Sequence of chain 49.A:
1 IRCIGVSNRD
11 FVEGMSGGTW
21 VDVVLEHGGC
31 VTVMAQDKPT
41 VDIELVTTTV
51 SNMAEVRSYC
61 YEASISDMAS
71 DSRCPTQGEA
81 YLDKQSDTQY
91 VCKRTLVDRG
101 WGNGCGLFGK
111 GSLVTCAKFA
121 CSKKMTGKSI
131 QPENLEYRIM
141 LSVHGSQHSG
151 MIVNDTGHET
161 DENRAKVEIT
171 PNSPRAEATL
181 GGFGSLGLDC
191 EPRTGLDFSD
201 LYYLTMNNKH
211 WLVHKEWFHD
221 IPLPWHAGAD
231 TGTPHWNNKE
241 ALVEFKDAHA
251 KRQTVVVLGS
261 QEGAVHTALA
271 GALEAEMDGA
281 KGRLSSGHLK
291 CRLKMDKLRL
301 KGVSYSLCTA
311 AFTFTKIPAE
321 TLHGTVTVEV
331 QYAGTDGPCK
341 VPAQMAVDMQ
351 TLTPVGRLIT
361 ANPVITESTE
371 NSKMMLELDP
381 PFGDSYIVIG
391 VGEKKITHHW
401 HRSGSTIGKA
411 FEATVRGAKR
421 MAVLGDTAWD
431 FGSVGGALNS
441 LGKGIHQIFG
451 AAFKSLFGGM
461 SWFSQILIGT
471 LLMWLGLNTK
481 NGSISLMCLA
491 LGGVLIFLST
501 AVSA

Binding-site contacts:
Ligand atom C5 contacts residue THR160 of chain 49.A at 3.7 Å.
Ligand atom C3 contacts residue THR160 of chain 49.A at 3.9 Å.
Ligand atom C6 contacts residue HIS158 of chain 49.A at 4.0 Å.
Ligand atom N2 contacts residue ASN154 of chain 49.A at 3.0 Å (h-bond).
Ligand atom C8 contacts residue VAL153 of chain 49.A at 4.4 Å (hydrophobic).
Ligand atom O6 contacts residue HIS158 of chain 49.A at 3.4 Å (h-bond).
Ligand atom C4 contacts residue ASN154 of chain 49.A at 4.3 Å.
Ligand atom C7 contacts residue ASN154 of chain 49.A at 3.0 Å.
Ligand atom C5 contacts residue ASN154 of chain 49.A at 3.8 Å.
Ligand atom O5 contacts residue HIS158 of chain 49.A at 3.8 Å.
Ligand atom C3 contacts residue ASN154 of chain 49.A at 3.9 Å.
Ligand atom O7 contacts residue THR160 of chain 49.A at 2.5 Å.
Ligand atom C2 contacts residue THR160 of chain 49.A at 2.7 Å.
Ligand atom C2 contacts residue ASN154 of chain 49.A at 2.5 Å.
Ligand atom O7 contacts residue ASN154 of chain 49.A at 2.7 Å (h-bond).
Ligand atom C8 contacts residue ILE152 of chain 49.A at 4.3 Å (hydrophobic).
Ligand atom C6 contacts residue THR160 of chain 49.A at 3.7 Å.
Ligand atom O5 contacts residue ASN154 of chain 49.A at 2.4 Å (h-bond).
Ligand atom C1 contacts residue ASN154 of chain 49.A at 1.6 Å.
Ligand atom C7 contacts residue THR160 of chain 49.A at 3.4 Å.
Ligand atom N2 contacts residue THR160 of chain 49.A at 3.5 Å.
Ligand atom O3 contacts residue THR160 of chain 49.A at 4.3 Å.
Ligand atom O5 contacts residue THR160 of chain 49.A at 3.2 Å.
Ligand atom C8 contacts residue ASN154 of chain 49.A at 4.1 Å.
Ligand atom C4 contacts residue THR160 of chain 49.A at 3.6 Å.
Ligand atom O7 contacts residue ASP161 of chain 49.A at 3.7 Å.
Ligand atom C1 contacts residue THR160 of chain 49.A at 3.0 Å.

This protein binds this small molecule.
Small molecule (SMILES): CC(=O)N[C@@H]1[C@@H](O)[C@H](O)[C@@H](CO)O[C@H]1O